Sequence of chain 1.A:
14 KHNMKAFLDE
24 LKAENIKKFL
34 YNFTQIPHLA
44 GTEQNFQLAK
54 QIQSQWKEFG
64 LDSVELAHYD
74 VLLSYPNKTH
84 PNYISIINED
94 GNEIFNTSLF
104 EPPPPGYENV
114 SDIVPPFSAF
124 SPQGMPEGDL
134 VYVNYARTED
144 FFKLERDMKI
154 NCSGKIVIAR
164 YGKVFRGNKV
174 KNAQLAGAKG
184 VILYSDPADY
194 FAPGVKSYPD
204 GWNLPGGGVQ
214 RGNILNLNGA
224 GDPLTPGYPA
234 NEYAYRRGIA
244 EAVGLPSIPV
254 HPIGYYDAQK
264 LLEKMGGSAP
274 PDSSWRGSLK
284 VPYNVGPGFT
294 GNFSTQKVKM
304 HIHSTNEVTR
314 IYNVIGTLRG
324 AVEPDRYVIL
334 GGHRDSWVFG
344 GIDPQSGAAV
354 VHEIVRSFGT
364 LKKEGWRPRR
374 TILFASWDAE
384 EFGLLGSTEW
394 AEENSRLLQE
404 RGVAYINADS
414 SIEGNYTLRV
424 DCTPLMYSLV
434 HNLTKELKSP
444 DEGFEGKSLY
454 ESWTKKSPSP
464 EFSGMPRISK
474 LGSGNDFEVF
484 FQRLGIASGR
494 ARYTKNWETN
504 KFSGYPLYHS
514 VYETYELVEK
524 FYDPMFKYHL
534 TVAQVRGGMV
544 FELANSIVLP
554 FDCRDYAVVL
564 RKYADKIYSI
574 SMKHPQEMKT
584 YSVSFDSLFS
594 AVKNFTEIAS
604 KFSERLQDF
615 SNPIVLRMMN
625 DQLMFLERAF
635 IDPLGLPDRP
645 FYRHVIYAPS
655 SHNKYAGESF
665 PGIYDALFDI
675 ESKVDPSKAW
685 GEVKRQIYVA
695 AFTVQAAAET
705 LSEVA

A small-molecule ligand and the protein it binds are described below.
Small molecule (SMILES): CC(=O)N[C@H]1[C@H](O[C@H]2[C@H](O)[C@@H](NC(C)=O)CO[C@@H]2CO)O[C@H](CO)[C@@H](O[C@@H]2O[C@H](CO)[C@@H](O)[C@H](O[C@H]3O[C@H](CO)[C@@H](O)[C@H](O)[C@@H]3O)[C@@H]2O)[C@@H]1O

Sequence of chain 2.A:
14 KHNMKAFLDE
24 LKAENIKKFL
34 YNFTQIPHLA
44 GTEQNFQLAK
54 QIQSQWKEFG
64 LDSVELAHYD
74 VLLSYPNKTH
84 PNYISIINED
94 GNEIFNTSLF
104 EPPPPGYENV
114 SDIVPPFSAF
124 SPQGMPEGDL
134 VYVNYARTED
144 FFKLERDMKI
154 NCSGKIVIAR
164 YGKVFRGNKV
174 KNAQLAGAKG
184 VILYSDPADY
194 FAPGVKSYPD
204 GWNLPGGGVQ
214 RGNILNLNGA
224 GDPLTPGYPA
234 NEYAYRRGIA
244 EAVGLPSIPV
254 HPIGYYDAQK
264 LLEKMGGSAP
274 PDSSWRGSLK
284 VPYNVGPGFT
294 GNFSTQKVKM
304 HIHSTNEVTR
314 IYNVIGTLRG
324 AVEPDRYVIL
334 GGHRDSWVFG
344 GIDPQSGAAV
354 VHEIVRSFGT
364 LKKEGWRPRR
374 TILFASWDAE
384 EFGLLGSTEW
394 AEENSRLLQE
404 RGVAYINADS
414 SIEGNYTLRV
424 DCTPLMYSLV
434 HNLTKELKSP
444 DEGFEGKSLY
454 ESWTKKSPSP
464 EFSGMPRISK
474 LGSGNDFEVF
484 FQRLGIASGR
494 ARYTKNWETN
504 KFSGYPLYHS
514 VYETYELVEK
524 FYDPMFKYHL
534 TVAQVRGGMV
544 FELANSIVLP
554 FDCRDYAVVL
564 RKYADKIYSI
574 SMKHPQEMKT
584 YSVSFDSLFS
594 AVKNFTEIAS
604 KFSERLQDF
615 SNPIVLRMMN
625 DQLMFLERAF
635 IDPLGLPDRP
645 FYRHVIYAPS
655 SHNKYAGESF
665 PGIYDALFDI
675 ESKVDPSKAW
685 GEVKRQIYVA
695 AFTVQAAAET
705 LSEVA

Binding-site contacts:
Ligand atom C5 contacts residue ASN597 of chain 1.A at 3.6 Å.
Ligand atom C8 contacts residue ALA594 of chain 1.A at 3.8 Å (hydrophobic).
Ligand atom O2 contacts residue ARG313 of chain 2.A at 3.4 Å (salt-bridge).
Ligand atom C2 contacts residue SER593 of chain 1.A at 3.7 Å.
Ligand atom C2 contacts residue ARG313 of chain 2.A at 3.8 Å.
Ligand atom C7 contacts residue SER593 of chain 1.A at 3.9 Å.
Ligand atom C2 contacts residue GLN699 of chain 1.A at 3.7 Å.
Ligand atom C4 contacts residue GLU235 of chain 2.A at 3.8 Å.
Ligand atom C7 contacts residue GLN699 of chain 1.A at 3.4 Å.
Ligand atom C3 contacts residue ASN597 of chain 1.A at 3.8 Å.
Ligand atom O3 contacts residue ARG313 of chain 2.A at 3.0 Å (salt-bridge).
Ligand atom O3 contacts residue GLU235 of chain 2.A at 3.8 Å.
Ligand atom C2 contacts residue GLU235 of chain 2.A at 2.9 Å.
Ligand atom O4 contacts residue GLU235 of chain 2.A at 3.3 Å (salt-bridge).
Ligand atom O7 contacts residue GLN699 of chain 1.A at 3.2 Å (h-bond).
Ligand atom O2 contacts residue GLU235 of chain 2.A at 2.1 Å (salt-bridge).
Ligand atom C8 contacts residue TYR236 of chain 2.A at 3.7 Å (hydrophobic).
Ligand atom C8 contacts residue SER590 of chain 1.A at 3.5 Å.
Ligand atom C1 contacts residue GLU235 of chain 2.A at 3.7 Å.
Ligand atom O5 contacts residue ASN597 of chain 1.A at 2.3 Å (h-bond).
Ligand atom C3 contacts residue ARG313 of chain 2.A at 3.8 Å.
Ligand atom C3 contacts residue GLU235 of chain 2.A at 3.8 Å.
Ligand atom C1 contacts residue ASN597 of chain 1.A at 1.4 Å.
Ligand atom C2 contacts residue ASN597 of chain 1.A at 2.4 Å.
Ligand atom C3 contacts residue ARG313 of chain 2.A at 3.8 Å.
Ligand atom C1 contacts residue GLN699 of chain 1.A at 3.8 Å.
Ligand atom C7 contacts residue ASN597 of chain 1.A at 3.8 Å.
Ligand atom O5 contacts residue HIS71 of chain 2.A at 3.5 Å.
Ligand atom C6 contacts residue HIS71 of chain 2.A at 3.9 Å.
Ligand atom O4 contacts residue ARG313 of chain 2.A at 3.9 Å.
Ligand atom O2 contacts residue HIS71 of chain 2.A at 2.9 Å (h-bond).
Ligand atom C4 contacts residue ARG313 of chain 2.A at 3.5 Å.
Ligand atom N2 contacts residue ASN597 of chain 1.A at 2.9 Å (h-bond).
Ligand atom C8 contacts residue SER593 of chain 1.A at 3.9 Å.
Ligand atom C5 contacts residue GLU235 of chain 2.A at 3.6 Å.
Ligand atom C6 contacts residue GLU235 of chain 2.A at 3.9 Å.
Ligand atom O4 contacts residue GLU235 of chain 2.A at 3.4 Å (salt-bridge).
Ligand atom C1 contacts residue SER593 of chain 1.A at 3.6 Å.
Ligand atom N2 contacts residue SER593 of chain 1.A at 2.9 Å (h-bond).
Ligand atom N2 contacts residue GLN699 of chain 1.A at 3.5 Å (h-bond).